Binding-site contacts:
Ligand atom CD1 contacts residue THR127 of chain 1.A at 3.4 Å.
Ligand atom CE2 contacts residue ASP136 of chain 1.A at 3.7 Å.
Ligand atom OD1 contacts residue MET138 of chain 1.A at 3.2 Å.
Ligand atom CD1 contacts residue GLY135 of chain 1.A at 3.5 Å.
Ligand atom OD1 contacts residue LEU137 of chain 1.A at 3.7 Å.
Ligand atom N contacts residue GLY135 of chain 1.A at 3.0 Å (h-bond).
Ligand atom CD1 contacts residue GLN107 of chain 1.A at 3.8 Å.
Ligand atom O contacts residue ASP136 of chain 1.A at 3.7 Å.
Ligand atom O contacts residue GLY135 of chain 1.A at 3.4 Å.
Ligand atom CZ contacts residue ASP136 of chain 1.A at 3.4 Å.
Ligand atom CB contacts residue LEU201 of chain 1.A at 3.7 Å (hydrophobic).
Ligand atom CA contacts residue GLY135 of chain 1.A at 3.3 Å.
Ligand atom NH1 contacts residue ASP200 of chain 1.A at 3.2 Å (salt-bridge).
Ligand atom CD1 contacts residue LEU201 of chain 1.A at 3.5 Å (hydrophobic).
Ligand atom O contacts residue LEU137 of chain 1.A at 2.9 Å (h-bond).
Ligand atom CA contacts residue PRO105 of chain 1.A at 3.4 Å (hydrophobic).
Ligand atom O contacts residue PRO105 of chain 1.A at 3.2 Å.
Ligand atom NH2 contacts residue ASP200 of chain 1.A at 2.7 Å (salt-bridge).
Ligand atom CE1 contacts residue SER134 of chain 1.A at 3.6 Å.
Ligand atom CG1 contacts residue PRO105 of chain 1.A at 3.7 Å (hydrophobic).
Ligand atom CG2 contacts residue LEU130 of chain 1.A at 3.6 Å (hydrophobic).
Ligand atom O contacts residue LEU201 of chain 1.A at 3.3 Å.
Ligand atom CE1 contacts residue GLY135 of chain 1.A at 3.8 Å.
Ligand atom CE1 contacts residue ASP136 of chain 1.A at 3.5 Å.
Ligand atom CZ contacts residue ASP200 of chain 1.A at 3.4 Å.
Ligand atom CD1 contacts residue VAL112 of chain 1.A at 3.7 Å (hydrophobic).
Ligand atom CG1 contacts residue GLU104 of chain 1.A at 3.6 Å.
Ligand atom NH1 contacts residue LEU201 of chain 1.A at 3.5 Å.
Ligand atom C contacts residue PRO105 of chain 1.A at 3.7 Å (hydrophobic).
Ligand atom C contacts residue GLY135 of chain 1.A at 3.6 Å.
Ligand atom O contacts residue ALA108 of chain 1.A at 3.7 Å.
Ligand atom CB contacts residue GLY135 of chain 1.A at 3.7 Å.
Ligand atom O contacts residue GLY135 of chain 1.A at 3.3 Å (h-bond).
Ligand atom O contacts residue ASP136 of chain 1.A at 3.6 Å.
Ligand atom CD1 contacts residue THR131 of chain 1.A at 3.7 Å.
Ligand atom O contacts residue MET138 of chain 1.A at 3.8 Å.
Ligand atom N contacts residue PRO105 of chain 1.A at 3.0 Å (h-bond).
Ligand atom NH2 contacts residue LEU201 of chain 1.A at 3.7 Å.
Ligand atom CG1 contacts residue THR131 of chain 1.A at 3.2 Å.
Ligand atom CD1 contacts residue TYR103 of chain 1.A at 3.6 Å (hydrophobic).

The protein below binds the small molecule below.
Small molecule (SMILES): CC[C@H](C)[C@H](N)C(=O)N[C@@H](CCCNC(N)=[NH2+])C(=O)N[C@H](C(=O)N1CCC[C@H]1C(=O)N[C@H](C(=O)N[C@@H](Cc1ccccc1)C(=O)N[C@H](C=O)CC(N)=O)[C@@H](C)CC)[C@@H](C)CC

Sequence of chain 1.A:
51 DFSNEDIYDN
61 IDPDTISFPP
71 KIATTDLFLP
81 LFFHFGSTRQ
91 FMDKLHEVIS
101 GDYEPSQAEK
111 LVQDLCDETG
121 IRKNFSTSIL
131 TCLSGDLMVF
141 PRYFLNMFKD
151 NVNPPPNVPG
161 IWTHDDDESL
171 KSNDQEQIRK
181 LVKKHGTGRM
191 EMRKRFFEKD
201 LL